Binding-site contacts:
Ligand atom C09 contacts residue HIS243 of chain 1.B at 3.9 Å.
Ligand atom N05 contacts residue HIS100 of chain 1.C at 3.8 Å.
Ligand atom N03 contacts residue LEU202 of chain 1.C at 4.0 Å.
Ligand atom C10 contacts residue HIS243 of chain 1.B at 3.9 Å.
Ligand atom N04 contacts residue HIS207 of chain 1.C at 3.4 Å (h-bond).
Ligand atom O02 contacts residue ASP50 of chain 1.C at 2.4 Å (salt-bridge).
Ligand atom O01 contacts residue ZN1 of chain 1.L at 2.3 Å.
Ligand atom C06 contacts residue HIS243 of chain 1.B at 3.1 Å.
Ligand atom C11 contacts residue HIS100 of chain 1.C at 4.1 Å.
Ligand atom C07 contacts residue ZN1 of chain 1.L at 3.6 Å.
Ligand atom N04 contacts residue ASP51 of chain 1.C at 4.0 Å.
Ligand atom O01 contacts residue TYR141 of chain 1.C at 2.9 Å (h-bond).
Ligand atom C08 contacts residue HIS243 of chain 1.B at 3.4 Å.
Ligand atom C11 contacts residue HIS104 of chain 1.C at 3.9 Å.
Ligand atom O02 contacts residue ASP51 of chain 1.C at 3.3 Å (salt-bridge).
Ligand atom N05 contacts residue ZN1 of chain 1.L at 2.6 Å.
Ligand atom N03 contacts residue HIS243 of chain 1.B at 3.5 Å (h-bond).
Ligand atom N05 contacts residue HIS204 of chain 1.C at 3.0 Å (h-bond).
Ligand atom N04 contacts residue HIS204 of chain 1.C at 4.0 Å.
Ligand atom O02 contacts residue HIS104 of chain 1.C at 4.2 Å.
Ligand atom C08 contacts residue ZN1 of chain 1.L at 4.0 Å.
Ligand atom C06 contacts residue ZN1 of chain 1.L at 4.1 Å.
Ligand atom O01 contacts residue HIS104 of chain 1.C at 3.0 Å (h-bond).
Ligand atom N05 contacts residue ASP50 of chain 1.C at 3.3 Å (salt-bridge).
Ligand atom C11 contacts residue ZN1 of chain 1.L at 2.7 Å.
Ligand atom N03 contacts residue TRP165 of chain 1.C at 4.2 Å.
Ligand atom O01 contacts residue PRO140 of chain 1.C at 3.4 Å.
Ligand atom C07 contacts residue HIS243 of chain 1.B at 3.8 Å.
Ligand atom C09 contacts residue ASP51 of chain 1.C at 4.2 Å.
Ligand atom O02 contacts residue ZN1 of chain 1.L at 2.1 Å.
Ligand atom C07 contacts residue HIS104 of chain 1.C at 3.7 Å.
Ligand atom C08 contacts residue TYR141 of chain 1.C at 3.9 Å (hydrophobic).
Ligand atom C11 contacts residue TYR141 of chain 1.C at 3.6 Å (hydrophobic).
Ligand atom C10 contacts residue ASP51 of chain 1.C at 3.9 Å.
Ligand atom C06 contacts residue HIS204 of chain 1.C at 3.7 Å.
Ligand atom O02 contacts residue HIS100 of chain 1.C at 2.7 Å (h-bond).
Ligand atom O01 contacts residue HIS100 of chain 1.C at 3.4 Å (h-bond).
Ligand atom C10 contacts residue HIS204 of chain 1.C at 3.6 Å.
Ligand atom C11 contacts residue HIS204 of chain 1.C at 4.0 Å.
Ligand atom O02 contacts residue HIS204 of chain 1.C at 3.5 Å (h-bond).

Sequence of chain 1.C:
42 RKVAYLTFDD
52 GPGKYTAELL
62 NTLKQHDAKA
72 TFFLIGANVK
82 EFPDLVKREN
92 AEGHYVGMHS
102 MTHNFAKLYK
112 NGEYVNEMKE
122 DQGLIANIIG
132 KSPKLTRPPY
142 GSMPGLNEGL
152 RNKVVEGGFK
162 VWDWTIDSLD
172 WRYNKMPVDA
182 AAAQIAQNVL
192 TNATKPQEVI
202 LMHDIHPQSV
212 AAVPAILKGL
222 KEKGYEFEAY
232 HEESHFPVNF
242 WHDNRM

Sequence of chain 1.B:
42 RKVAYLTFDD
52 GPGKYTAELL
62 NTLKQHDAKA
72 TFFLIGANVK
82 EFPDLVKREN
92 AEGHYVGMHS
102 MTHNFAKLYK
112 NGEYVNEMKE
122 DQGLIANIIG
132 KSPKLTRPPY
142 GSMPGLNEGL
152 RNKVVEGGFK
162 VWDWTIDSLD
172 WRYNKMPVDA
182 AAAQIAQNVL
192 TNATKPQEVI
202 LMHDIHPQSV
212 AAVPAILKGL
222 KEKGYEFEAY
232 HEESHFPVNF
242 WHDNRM

A small-molecule ligand and the protein it binds are described below.
Small molecule (SMILES): NCCCC[C@H](N)C(=O)NO